Sequence of chain 1.B:
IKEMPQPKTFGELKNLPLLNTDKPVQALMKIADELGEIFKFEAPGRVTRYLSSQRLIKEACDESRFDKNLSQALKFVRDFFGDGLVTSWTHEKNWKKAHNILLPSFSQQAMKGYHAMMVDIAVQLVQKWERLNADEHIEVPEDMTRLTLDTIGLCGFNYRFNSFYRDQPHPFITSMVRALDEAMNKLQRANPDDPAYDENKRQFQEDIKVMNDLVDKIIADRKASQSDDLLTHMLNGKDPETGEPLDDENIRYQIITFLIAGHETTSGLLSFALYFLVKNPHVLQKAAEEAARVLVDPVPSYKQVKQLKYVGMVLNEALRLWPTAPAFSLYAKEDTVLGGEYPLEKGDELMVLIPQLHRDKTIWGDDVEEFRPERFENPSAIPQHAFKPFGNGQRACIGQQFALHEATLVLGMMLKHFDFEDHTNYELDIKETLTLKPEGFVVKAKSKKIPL

This small molecule binds to this protein.
Small molecule (SMILES): Cc1c(C)c2c(c(C)c1O)CC[C@](C)(COc1ccc(C[C@H]3SC(=O)NC3=O)cc1)O2

Binding-site contacts:
Ligand atom OAG contacts residue THR270 of chain 1.B at 3.2 Å (h-bond).
Ligand atom CAD contacts residue LEU77 of chain 1.B at 3.5 Å (hydrophobic).
Ligand atom CAJ contacts residue LEU439 of chain 1.B at 3.4 Å (hydrophobic).
Ligand atom CAK contacts residue ALA76 of chain 1.B at 3.9 Å (hydrophobic).
Ligand atom SAS contacts residue TYR53 of chain 1.B at 3.0 Å (h-bond).
Ligand atom OAF contacts residue LEU439 of chain 1.B at 3.7 Å.
Ligand atom OAE contacts residue LEU31 of chain 1.B at 4.0 Å.
Ligand atom CAV contacts residue ALA332 of chain 1.B at 3.8 Å (hydrophobic).
Ligand atom CAT contacts residue LEU31 of chain 1.B at 4.0 Å (hydrophobic).
Ligand atom CBB contacts residue THR440 of chain 1.B at 3.5 Å.
Ligand atom CAZ contacts residue THR440 of chain 1.B at 3.5 Å.
Ligand atom CAO contacts residue ALA332 of chain 1.B at 3.9 Å (hydrophobic).
Ligand atom OAE contacts residue LEU22 of chain 1.B at 3.7 Å.
Ligand atom CAA contacts residue ALA266 of chain 1.B at 3.6 Å (hydrophobic).
Ligand atom OAE contacts residue TYR53 of chain 1.B at 3.1 Å (h-bond).
Ligand atom CAN contacts residue LEU77 of chain 1.B at 3.6 Å (hydrophobic).
Ligand atom NAP contacts residue LEU190 of chain 1.B at 3.6 Å.
Ligand atom OAF contacts residue LEU190 of chain 1.B at 3.9 Å.
Ligand atom CAH contacts residue LEU439 of chain 1.B at 3.8 Å (hydrophobic).
Ligand atom CAT contacts residue TYR53 of chain 1.B at 3.4 Å (hydrophobic).
Ligand atom OAQ contacts residue LEU439 of chain 1.B at 4.0 Å.
Ligand atom CAA contacts residue THR270 of chain 1.B at 3.3 Å.
Ligand atom CAL contacts residue THR440 of chain 1.B at 3.6 Å.
Ligand atom CAU contacts residue LEU190 of chain 1.B at 3.6 Å (hydrophobic).
Ligand atom CAC contacts residue THR440 of chain 1.B at 3.6 Å.
Ligand atom OAG contacts residue ILE265 of chain 1.B at 3.5 Å (h-bond).
Ligand atom CAM contacts residue THR440 of chain 1.B at 4.0 Å.
Ligand atom CBA contacts residue THR270 of chain 1.B at 3.5 Å.
Ligand atom CAC contacts residue GLU269 of chain 1.B at 3.5 Å.
Ligand atom OAG contacts residue ALA266 of chain 1.B at 2.8 Å (h-bond).
Ligand atom CAA contacts residue HEM1 of chain 1.E at 3.0 Å.
Ligand atom CAL contacts residue LEU183 of chain 1.B at 3.9 Å (hydrophobic).
Ligand atom CAB contacts residue ALA330 of chain 1.B at 3.9 Å (hydrophobic).
Ligand atom CAC contacts residue ILE265 of chain 1.B at 3.7 Å (hydrophobic).
Ligand atom CAX contacts residue THR270 of chain 1.B at 3.6 Å.
Ligand atom OAG contacts residue GLU269 of chain 1.B at 3.9 Å.
Ligand atom CAM contacts residue LEU439 of chain 1.B at 3.6 Å (hydrophobic).
Ligand atom CAB contacts residue HEM1 of chain 1.E at 3.6 Å.
Ligand atom CBA contacts residue ALA266 of chain 1.B at 3.5 Å (hydrophobic).
Ligand atom CAI contacts residue ALA76 of chain 1.B at 3.7 Å (hydrophobic).